Binding-site contacts:
Ligand atom CAA contacts residue LEU29 of chain 1.A at 3.7 Å (hydrophobic).
Ligand atom C6 contacts residue GLN102 of chain 1.A at 3.2 Å.
Ligand atom CAK contacts residue GLY107 of chain 1.A at 3.9 Å.
Ligand atom CL5 contacts residue MET101 of chain 1.A at 3.4 Å.
Ligand atom NAZ contacts residue MET104 of chain 1.A at 2.6 Å (h-bond).
Ligand atom CBJ contacts residue GLY107 of chain 1.A at 3.6 Å.
Ligand atom N1 contacts residue GLN102 of chain 1.A at 3.9 Å.
Ligand atom CAO contacts residue LEU29 of chain 1.A at 3.9 Å (hydrophobic).
Ligand atom C5 contacts residue ALA54 of chain 1.A at 3.4 Å (hydrophobic).
Ligand atom CBK contacts residue LEU29 of chain 1.A at 3.9 Å (hydrophobic).
Ligand atom CAL contacts residue GLY107 of chain 1.A at 3.5 Å.
Ligand atom OBB contacts residue VAL37 of chain 1.A at 3.7 Å.
Ligand atom C6 contacts residue MET104 of chain 1.A at 3.5 Å (hydrophobic).
Ligand atom N1 contacts residue MET104 of chain 1.A at 2.9 Å (h-bond).
Ligand atom CBJ contacts residue MET104 of chain 1.A at 3.4 Å (hydrophobic).
Ligand atom CBK contacts residue GLY107 of chain 1.A at 3.9 Å.
Ligand atom C5 contacts residue LEU155 of chain 1.A at 3.5 Å (hydrophobic).
Ligand atom C6 contacts residue LEU155 of chain 1.A at 3.5 Å (hydrophobic).
Ligand atom CBD contacts residue PHE34 of chain 1.A at 3.5 Å (hydrophobic).
Ligand atom C4 contacts residue LEU155 of chain 1.A at 3.8 Å (hydrophobic).
Ligand atom NAY contacts residue PHE34 of chain 1.A at 3.6 Å.
Ligand atom N1 contacts residue LEU155 of chain 1.A at 3.7 Å.
Ligand atom CAN contacts residue VAL37 of chain 1.A at 3.7 Å (hydrophobic).
Ligand atom C6 contacts residue ALA54 of chain 1.A at 3.5 Å (hydrophobic).
Ligand atom CAA contacts residue PRO105 of chain 1.A at 3.3 Å (hydrophobic).
Ligand atom CBG contacts residue VAL37 of chain 1.A at 3.7 Å (hydrophobic).
Ligand atom CAQ contacts residue PHE34 of chain 1.A at 3.5 Å (hydrophobic).
Ligand atom CAB contacts residue LEU29 of chain 1.A at 3.6 Å (hydrophobic).
Ligand atom C2 contacts residue MET104 of chain 1.A at 3.6 Å (hydrophobic).
Ligand atom CAI contacts residue GLY30 of chain 1.A at 3.9 Å.
Ligand atom OBA contacts residue MET104 of chain 1.A at 3.3 Å (h-bond).
Ligand atom N1 contacts residue LEU103 of chain 1.A at 3.9 Å.
Ligand atom CAJ contacts residue VAL37 of chain 1.A at 3.6 Å (hydrophobic).
Ligand atom OBA contacts residue LEU103 of chain 1.A at 3.9 Å.
Ligand atom OBA contacts residue PRO105 of chain 1.A at 3.4 Å (h-bond).
Ligand atom CBK contacts residue MET104 of chain 1.A at 3.7 Å (hydrophobic).
Ligand atom CL5 contacts residue ALA54 of chain 1.A at 3.7 Å.
Ligand atom CAH contacts residue LEU29 of chain 1.A at 3.9 Å (hydrophobic).
Ligand atom CAH contacts residue GLY30 of chain 1.A at 3.7 Å.
Ligand atom CAU contacts residue LEU29 of chain 1.A at 3.6 Å (hydrophobic).

The protein below binds the small molecule below.
Small molecule (SMILES): C=CC(=O)Nc1cccc(Oc2nc(Nc3ccc(N4CCN(C)CC4)cc3OC)ncc2Cl)c1

Sequence of chain 1.A:
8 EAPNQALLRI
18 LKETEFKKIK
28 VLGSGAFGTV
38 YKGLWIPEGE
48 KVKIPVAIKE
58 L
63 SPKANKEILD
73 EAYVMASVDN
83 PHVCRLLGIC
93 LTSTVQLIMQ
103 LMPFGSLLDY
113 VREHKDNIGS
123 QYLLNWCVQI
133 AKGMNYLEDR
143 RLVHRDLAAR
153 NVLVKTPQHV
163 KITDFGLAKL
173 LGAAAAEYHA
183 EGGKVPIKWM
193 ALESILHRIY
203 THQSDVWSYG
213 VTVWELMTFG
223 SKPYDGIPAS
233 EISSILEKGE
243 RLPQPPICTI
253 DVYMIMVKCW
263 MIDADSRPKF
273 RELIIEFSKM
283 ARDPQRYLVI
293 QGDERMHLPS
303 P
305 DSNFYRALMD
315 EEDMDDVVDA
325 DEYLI